Sequence of chain 1.B:
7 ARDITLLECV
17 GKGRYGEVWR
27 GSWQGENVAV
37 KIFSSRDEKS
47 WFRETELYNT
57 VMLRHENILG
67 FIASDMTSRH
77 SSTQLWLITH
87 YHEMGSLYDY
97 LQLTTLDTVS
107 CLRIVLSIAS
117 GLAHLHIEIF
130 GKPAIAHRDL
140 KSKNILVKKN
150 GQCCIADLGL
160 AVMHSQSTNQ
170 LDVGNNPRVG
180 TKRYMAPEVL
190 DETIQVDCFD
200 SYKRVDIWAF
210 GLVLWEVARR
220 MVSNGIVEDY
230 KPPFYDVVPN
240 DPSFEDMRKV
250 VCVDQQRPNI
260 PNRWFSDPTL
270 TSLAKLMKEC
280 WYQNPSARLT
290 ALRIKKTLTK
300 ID

The protein below binds the small molecule below.
Small molecule (SMILES): Nc1ncccn1

Binding-site contacts:
Ligand atom N1 contacts residue GLN30 of chain 1.B at 4.3 Å.
Ligand atom C4 contacts residue ILE68 of chain 1.B at 3.7 Å (hydrophobic).
Ligand atom C1 contacts residue VAL34 of chain 1.B at 4.0 Å (hydrophobic).
Ligand atom N7 contacts residue VAL34 of chain 1.B at 4.5 Å.
Ligand atom N2 contacts residue VAL34 of chain 1.B at 3.2 Å.
Ligand atom N1 contacts residue TRP29 of chain 1.B at 3.4 Å.
Ligand atom C4 contacts residue TRP29 of chain 1.B at 3.8 Å (hydrophobic).
Ligand atom C1 contacts residue TRP29 of chain 1.B at 3.8 Å (hydrophobic).
Ligand atom N7 contacts residue ILE68 of chain 1.B at 3.7 Å.
Ligand atom C5 contacts residue ILE68 of chain 1.B at 3.5 Å (hydrophobic).
Ligand atom N2 contacts residue TRP29 of chain 1.B at 2.8 Å (h-bond).
Ligand atom C3 contacts residue ILE68 of chain 1.B at 3.9 Å (hydrophobic).
Ligand atom C1 contacts residue ILE68 of chain 1.B at 4.1 Å (hydrophobic).
Ligand atom N1 contacts residue ILE68 of chain 1.B at 4.3 Å.
Ligand atom N2 contacts residue GLU32 of chain 1.B at 3.5 Å.